Binding-site contacts:
Ligand atom CE1 contacts residue LEU111 of chain 1.A at 4.0 Å (hydrophobic).
Ligand atom CE contacts residue ARG132 of chain 1.A at 3.5 Å.
Ligand atom O contacts residue ARG132 of chain 1.A at 3.8 Å.
Ligand atom O contacts residue PRO152 of chain 1.A at 3.8 Å.
Ligand atom CB contacts residue ILE103 of chain 1.A at 3.7 Å (hydrophobic).
Ligand atom CA contacts residue ARG132 of chain 1.A at 4.0 Å.
Ligand atom CE1 contacts residue ARG132 of chain 1.A at 4.0 Å.
Ligand atom NE2 contacts residue LYS104 of chain 1.A at 2.6 Å (salt-bridge).
Ligand atom CE2 contacts residue ILE103 of chain 1.A at 4.0 Å (hydrophobic).
Ligand atom O contacts residue SER153 of chain 1.A at 2.7 Å (h-bond).
Ligand atom CD1 contacts residue LYS129 of chain 1.A at 3.6 Å.
Ligand atom CD1 contacts residue LYS133 of chain 1.A at 3.4 Å.
Ligand atom CD1 contacts residue ARG132 of chain 1.A at 3.7 Å.
Ligand atom CD contacts residue LYS104 of chain 1.A at 3.8 Å.
Ligand atom N contacts residue MET135 of chain 1.A at 3.9 Å.
Ligand atom CG contacts residue ILE103 of chain 1.A at 3.6 Å (hydrophobic).
Ligand atom CG contacts residue ARG132 of chain 1.A at 3.3 Å.
Ligand atom CE contacts residue MET135 of chain 1.A at 3.5 Å (hydrophobic).
Ligand atom SD contacts residue TYR53 of chain 1.A at 3.1 Å (h-bond).
Ligand atom CD2 contacts residue ILE103 of chain 1.A at 3.7 Å (hydrophobic).
Ligand atom O contacts residue ARG132 of chain 1.A at 3.4 Å (salt-bridge).
Ligand atom CD1 contacts residue ARG132 of chain 1.A at 3.6 Å.
Ligand atom CG1 contacts residue LYS133 of chain 1.A at 4.0 Å.
Ligand atom SD contacts residue PRO152 of chain 1.A at 3.5 Å.
Ligand atom CG2 contacts residue ARG151 of chain 1.A at 3.4 Å.
Ligand atom CG1 contacts residue ARG132 of chain 1.A at 3.5 Å.
Ligand atom CD1 contacts residue LEU111 of chain 1.A at 3.5 Å (hydrophobic).
Ligand atom O contacts residue ASN106 of chain 1.A at 3.9 Å.
Ligand atom CB contacts residue LEU46 of chain 1.A at 3.7 Å (hydrophobic).
Ligand atom CA contacts residue MET135 of chain 1.A at 3.8 Å (hydrophobic).
Ligand atom CE contacts residue ALA131 of chain 1.A at 4.0 Å (hydrophobic).
Ligand atom SD contacts residue MET135 of chain 1.A at 3.5 Å.
Ligand atom O contacts residue ARG151 of chain 1.A at 3.7 Å.
Ligand atom CE1 contacts residue ASP128 of chain 1.A at 4.0 Å.
Ligand atom CB contacts residue ARG151 of chain 1.A at 3.7 Å.
Ligand atom N contacts residue ARG132 of chain 1.A at 4.0 Å.
Ligand atom C contacts residue SER153 of chain 1.A at 3.4 Å.
Ligand atom CD1 contacts residue LEU139 of chain 1.A at 3.7 Å (hydrophobic).
Ligand atom O contacts residue ARG132 of chain 1.A at 3.6 Å.
Ligand atom CE contacts residue TYR53 of chain 1.A at 3.2 Å (hydrophobic).

A small-molecule ligand and the protein it binds are described below.
Small molecule (SMILES): CC[C@H](C)[C@H](NC(=O)[C@H](CC(C)C)NC(=O)[C@H](CCC(N)=O)NC(=O)[C@H](Cc1ccc(O)cc1)NC(=O)[C@@H](NC(=O)[C@@H](N)CC(=O)O)[C@@H](C)CC)C(=O)N[C@H](C=O)CCSC

Sequence of chain 1.A:
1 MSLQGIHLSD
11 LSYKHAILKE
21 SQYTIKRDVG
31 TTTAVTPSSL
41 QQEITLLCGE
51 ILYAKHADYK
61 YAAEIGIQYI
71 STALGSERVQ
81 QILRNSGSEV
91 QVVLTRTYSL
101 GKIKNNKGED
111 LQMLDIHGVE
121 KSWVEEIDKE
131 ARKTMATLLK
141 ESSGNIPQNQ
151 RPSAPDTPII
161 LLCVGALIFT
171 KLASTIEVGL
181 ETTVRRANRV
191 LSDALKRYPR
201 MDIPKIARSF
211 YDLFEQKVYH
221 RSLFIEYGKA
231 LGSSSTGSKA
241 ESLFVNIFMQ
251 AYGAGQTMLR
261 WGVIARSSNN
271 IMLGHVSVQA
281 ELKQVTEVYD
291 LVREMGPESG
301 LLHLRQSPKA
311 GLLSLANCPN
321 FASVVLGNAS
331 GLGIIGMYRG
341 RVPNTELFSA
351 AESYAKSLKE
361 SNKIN